Sequence of chain 4.A:
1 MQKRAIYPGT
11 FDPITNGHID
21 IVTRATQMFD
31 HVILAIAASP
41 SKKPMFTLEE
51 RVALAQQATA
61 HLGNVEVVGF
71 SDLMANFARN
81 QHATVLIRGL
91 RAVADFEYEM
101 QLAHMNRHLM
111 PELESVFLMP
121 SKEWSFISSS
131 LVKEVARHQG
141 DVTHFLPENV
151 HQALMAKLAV

A protein and the small-molecule ligand that binds it are described below.
Small molecule (SMILES): COc1ccc(Oc2cccc([C@@H](C)Nc3nc4n(n3)C(=O)CC(C)=N4)c2)cc1

Binding-site contacts:
Ligand atom C11 contacts residue ALA37 of chain 6.A at 3.6 Å (hydrophobic).
Ligand atom C8 contacts residue PG41 of chain 6.G at 3.7 Å.
Ligand atom O2 contacts residue PG41 of chain 6.G at 3.2 Å.
Ligand atom C4 contacts residue PG41 of chain 6.G at 3.8 Å.
Ligand atom C10 contacts residue ALA37 of chain 6.A at 3.7 Å (hydrophobic).
Ligand atom N3 contacts residue LEU73 of chain 6.A at 3.7 Å.
Ligand atom O2 contacts residue GLU134 of chain 4.A at 3.5 Å.
Ligand atom O contacts residue MET74 of chain 6.A at 3.7 Å.
Ligand atom C6 contacts residue PG41 of chain 6.G at 3.7 Å.
Ligand atom C contacts residue GLU99 of chain 6.A at 3.6 Å.
Ligand atom C8 contacts residue ALA37 of chain 6.A at 3.4 Å (hydrophobic).
Ligand atom C9 contacts residue PG41 of chain 6.G at 3.6 Å.
Ligand atom O contacts residue ASN106 of chain 6.A at 3.1 Å (h-bond).
Ligand atom O1 contacts residue PHE70 of chain 6.A at 3.7 Å.
Ligand atom N4 contacts residue MET74 of chain 6.A at 2.9 Å (h-bond).
Ligand atom C2 contacts residue ARG88 of chain 6.A at 3.6 Å.
Ligand atom N1 contacts residue HIS138 of chain 4.A at 3.4 Å.
Ligand atom C9 contacts residue THR10 of chain 6.A at 3.6 Å.
Ligand atom C3 contacts residue PRO8 of chain 6.A at 3.7 Å (hydrophobic).
Ligand atom C5 contacts residue PG41 of chain 6.G at 3.7 Å.
Ligand atom C19 contacts residue ASN106 of chain 6.A at 3.5 Å.
Ligand atom C contacts residue ARG88 of chain 6.A at 3.4 Å.
Ligand atom C15 contacts residue HIS138 of chain 4.A at 3.5 Å.
Ligand atom C contacts residue LEU102 of chain 6.A at 3.6 Å (hydrophobic).
Ligand atom N contacts residue ASP72 of chain 6.A at 3.0 Å (salt-bridge).
Ligand atom C contacts residue ASN106 of chain 6.A at 3.4 Å.
Ligand atom C13 contacts residue HIS138 of chain 4.A at 3.6 Å.
Ligand atom C14 contacts residue ASP72 of chain 6.A at 3.4 Å.
Ligand atom C14 contacts residue SER71 of chain 6.A at 3.7 Å.
Ligand atom C3 contacts residue PG41 of chain 6.G at 3.8 Å.
Ligand atom C12 contacts residue ALA37 of chain 6.A at 3.4 Å (hydrophobic).
Ligand atom C1 contacts residue MET74 of chain 6.A at 3.7 Å (hydrophobic).
Ligand atom C5 contacts residue MET74 of chain 6.A at 3.6 Å (hydrophobic).
Ligand atom O contacts residue LEU102 of chain 6.A at 3.7 Å.
Ligand atom C16 contacts residue PG41 of chain 6.G at 3.7 Å.
Ligand atom C12 contacts residue PHE70 of chain 6.A at 3.8 Å (hydrophobic).
Ligand atom N4 contacts residue LEU73 of chain 6.A at 3.6 Å.
Ligand atom C7 contacts residue ALA37 of chain 6.A at 3.4 Å (hydrophobic).
Ligand atom N contacts residue HIS138 of chain 4.A at 3.6 Å.
Ligand atom C9 contacts residue ALA37 of chain 6.A at 3.6 Å (hydrophobic).

Sequence of chain 6.A:
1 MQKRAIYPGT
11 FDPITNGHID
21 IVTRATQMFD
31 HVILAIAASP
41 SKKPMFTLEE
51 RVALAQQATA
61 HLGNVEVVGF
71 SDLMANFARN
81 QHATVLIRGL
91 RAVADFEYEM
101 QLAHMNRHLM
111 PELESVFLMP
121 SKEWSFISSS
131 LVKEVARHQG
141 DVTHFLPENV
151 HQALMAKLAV